A protein and the small-molecule ligand that binds it are described below.
Small molecule (SMILES): Cc1ncc(C)n2nc(CCc3nc(N4CCC[C@@H]4C)nn3C)nc12

Binding-site contacts:
Ligand atom N01 contacts residue GLY279 of chain 1.D at 3.7 Å.
Ligand atom C03 contacts residue TYR247 of chain 1.D at 3.8 Å (hydrophobic).
Ligand atom N10 contacts residue PHE250 of chain 1.D at 3.5 Å.
Ligand atom C15 contacts residue LEU229 of chain 1.D at 3.5 Å (hydrophobic).
Ligand atom C03 contacts residue MET267 of chain 1.D at 3.5 Å (hydrophobic).
Ligand atom C17 contacts residue GLN280 of chain 1.D at 3.5 Å.
Ligand atom C20 contacts residue GLN280 of chain 1.D at 3.7 Å.
Ligand atom N06 contacts residue MET267 of chain 1.D at 3.8 Å.
Ligand atom N04 contacts residue TYR247 of chain 1.D at 2.7 Å (h-bond).
Ligand atom N02 contacts residue MET267 of chain 1.D at 3.4 Å.
Ligand atom C25 contacts residue GLY279 of chain 1.D at 3.6 Å.
Ligand atom C17 contacts residue ILE246 of chain 1.D at 3.5 Å (hydrophobic).
Ligand atom C05 contacts residue MET267 of chain 1.D at 3.7 Å (hydrophobic).
Ligand atom C15 contacts residue PHE283 of chain 1.D at 3.6 Å (hydrophobic).
Ligand atom N06 contacts residue GLY279 of chain 1.D at 3.5 Å.
Ligand atom C19 contacts residue TYR247 of chain 1.D at 3.5 Å (hydrophobic).
Ligand atom C22 contacts residue PRO266 of chain 1.D at 3.6 Å (hydrophobic).
Ligand atom N14 contacts residue ILE246 of chain 1.D at 3.6 Å.
Ligand atom C23 contacts residue VAL276 of chain 1.D at 3.8 Å (hydrophobic).
Ligand atom C08 contacts residue PHE250 of chain 1.D at 3.8 Å (hydrophobic).
Ligand atom N01 contacts residue MET267 of chain 1.D at 3.6 Å.
Ligand atom C16 contacts residue PHE283 of chain 1.D at 3.4 Å (hydrophobic).
Ligand atom C12 contacts residue PHE283 of chain 1.D at 3.7 Å (hydrophobic).
Ligand atom N10 contacts residue PHE283 of chain 1.D at 3.5 Å.
Ligand atom C24 contacts residue TYR247 of chain 1.D at 3.5 Å (hydrophobic).
Ligand atom N04 contacts residue GLY279 of chain 1.D at 3.4 Å.
Ligand atom N04 contacts residue MET267 of chain 1.D at 3.7 Å.
Ligand atom N11 contacts residue PHE283 of chain 1.D at 3.4 Å.
Ligand atom C23 contacts residue LYS272 of chain 1.D at 3.6 Å.
Ligand atom C20 contacts residue TYR247 of chain 1.D at 3.7 Å (hydrophobic).
Ligand atom C13 contacts residue ILE246 of chain 1.D at 3.5 Å (hydrophobic).
Ligand atom C13 contacts residue PHE283 of chain 1.D at 3.6 Å (hydrophobic).
Ligand atom C23 contacts residue GLU275 of chain 1.D at 3.6 Å.
Ligand atom C20 contacts residue PHE283 of chain 1.D at 3.6 Å (hydrophobic).
Ligand atom C19 contacts residue MET267 of chain 1.D at 3.8 Å (hydrophobic).
Ligand atom C03 contacts residue GLY279 of chain 1.D at 3.3 Å.
Ligand atom C05 contacts residue GLY279 of chain 1.D at 3.5 Å.
Ligand atom N09 contacts residue GLN280 of chain 1.D at 3.1 Å (h-bond).
Ligand atom C05 contacts residue TYR247 of chain 1.D at 3.5 Å (hydrophobic).
Ligand atom N02 contacts residue GLY279 of chain 1.D at 3.7 Å.

Sequence of chain 1.D:
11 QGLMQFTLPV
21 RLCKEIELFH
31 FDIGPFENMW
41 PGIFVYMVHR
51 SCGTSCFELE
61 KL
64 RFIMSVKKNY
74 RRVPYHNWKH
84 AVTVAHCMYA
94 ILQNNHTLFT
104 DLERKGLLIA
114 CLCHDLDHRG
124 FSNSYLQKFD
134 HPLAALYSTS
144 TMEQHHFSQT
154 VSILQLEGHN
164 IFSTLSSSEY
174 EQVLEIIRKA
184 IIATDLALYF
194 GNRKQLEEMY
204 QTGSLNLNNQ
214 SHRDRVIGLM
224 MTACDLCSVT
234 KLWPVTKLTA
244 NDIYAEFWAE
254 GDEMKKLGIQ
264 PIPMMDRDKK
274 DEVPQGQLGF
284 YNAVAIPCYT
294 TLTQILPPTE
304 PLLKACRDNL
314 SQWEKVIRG